Sequence of chain 1.A:
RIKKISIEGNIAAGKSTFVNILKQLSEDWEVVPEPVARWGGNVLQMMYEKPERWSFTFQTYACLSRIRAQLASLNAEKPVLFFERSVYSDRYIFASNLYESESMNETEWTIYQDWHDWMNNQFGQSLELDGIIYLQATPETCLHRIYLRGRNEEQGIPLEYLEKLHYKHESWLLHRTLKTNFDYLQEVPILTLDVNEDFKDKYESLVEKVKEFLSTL

A small-molecule ligand and the protein it binds are described below.
Small molecule (SMILES): Nc1ncnc2c1ncn2[C@H]1C[C@H](O)[C@@H](CO)O1

Binding-site contacts:
Ligand atom N1 contacts residue GLU72 of chain 1.A at 3.6 Å (salt-bridge).
Ligand atom C4 contacts residue PHE156 of chain 1.A at 4.0 Å (hydrophobic).
Ligand atom N7 contacts residue GLN116 of chain 1.A at 3.1 Å (h-bond).
Ligand atom C6 contacts residue PHE156 of chain 1.A at 3.3 Å (hydrophobic).
Ligand atom C4 contacts residue PHE115 of chain 1.A at 4.0 Å (hydrophobic).
Ligand atom C2 contacts residue PHE156 of chain 1.A at 3.9 Å (hydrophobic).
Ligand atom O4' contacts residue LEU101 of chain 1.A at 3.8 Å.
Ligand atom N3 contacts residue VAL74 of chain 1.A at 3.9 Å.
Ligand atom N6 contacts residue ASP152 of chain 1.A at 2.7 Å (salt-bridge).
Ligand atom C8 contacts residue PHE156 of chain 1.A at 3.7 Å (hydrophobic).
Ligand atom C8 contacts residue PHE115 of chain 1.A at 3.9 Å (hydrophobic).
Ligand atom C4' contacts residue TYR105 of chain 1.A at 3.2 Å (hydrophobic).
Ligand atom N7 contacts residue PHE115 of chain 1.A at 3.6 Å.
Ligand atom C5' contacts residue GLU216 of chain 1.A at 4.0 Å.
Ligand atom C4' contacts residue LEU101 of chain 1.A at 4.1 Å (hydrophobic).
Ligand atom C5' contacts residue VAL74 of chain 1.A at 3.8 Å (hydrophobic).
Ligand atom C5 contacts residue PHE156 of chain 1.A at 3.4 Å (hydrophobic).
Ligand atom N7 contacts residue PHE156 of chain 1.A at 3.4 Å.
Ligand atom C2 contacts residue GLU72 of chain 1.A at 3.1 Å.
Ligand atom C2' contacts residue PHE156 of chain 1.A at 4.2 Å (hydrophobic).
Ligand atom O3' contacts residue TYR105 of chain 1.A at 2.4 Å (h-bond).
Ligand atom C8 contacts residue MET104 of chain 1.A at 4.1 Å (hydrophobic).
Ligand atom N6 contacts residue GLN116 of chain 1.A at 3.6 Å (h-bond).
Ligand atom C3' contacts residue TYR105 of chain 1.A at 3.2 Å (hydrophobic).
Ligand atom N1 contacts residue PHE156 of chain 1.A at 3.8 Å.
Ligand atom N9 contacts residue PHE156 of chain 1.A at 3.9 Å.
Ligand atom N3 contacts residue PHE156 of chain 1.A at 4.1 Å.
Ligand atom C2 contacts residue VAL74 of chain 1.A at 3.8 Å (hydrophobic).
Ligand atom C6 contacts residue ASP152 of chain 1.A at 3.7 Å.
Ligand atom C2 contacts residue ARG147 of chain 1.A at 3.7 Å.
Ligand atom C5 contacts residue PHE115 of chain 1.A at 3.7 Å (hydrophobic).
Ligand atom C5' contacts residue TYR105 of chain 1.A at 3.9 Å (hydrophobic).
Ligand atom N1 contacts residue ASP152 of chain 1.A at 4.0 Å.
Ligand atom O5' contacts residue VAL74 of chain 1.A at 3.8 Å.
Ligand atom N1 contacts residue VAL74 of chain 1.A at 3.6 Å.
Ligand atom C8 contacts residue GLN116 of chain 1.A at 3.7 Å.
Ligand atom C2' contacts residue TYR223 of chain 1.A at 4.1 Å (hydrophobic).
Ligand atom N9 contacts residue PHE115 of chain 1.A at 4.1 Å.
Ligand atom N6 contacts residue PHE156 of chain 1.A at 3.5 Å.
Ligand atom C5' contacts residue LEU101 of chain 1.A at 4.2 Å (hydrophobic).